A protein and the small-molecule ligand that binds it are described below.
Small molecule (SMILES): COc1ccc(S(=O)(=O)N(C[C@H]2CCC(=O)N2)C[C@@H](O)[C@H](Cc2ccccc2)NC(=O)O[C@@H]2C[C@@H]3CCO[C@@H]3C2)cc1

Sequence of chain 1.A:
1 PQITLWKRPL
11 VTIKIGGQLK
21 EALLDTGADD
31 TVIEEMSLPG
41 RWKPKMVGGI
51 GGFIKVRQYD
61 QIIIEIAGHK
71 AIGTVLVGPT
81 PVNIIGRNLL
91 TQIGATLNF

Sequence of chain 1.B:
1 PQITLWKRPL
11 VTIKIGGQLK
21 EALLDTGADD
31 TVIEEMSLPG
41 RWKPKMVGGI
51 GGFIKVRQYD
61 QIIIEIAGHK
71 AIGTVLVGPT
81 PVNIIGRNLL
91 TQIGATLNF

Binding-site contacts:
Ligand atom N15 contacts residue GLY27 of chain 1.A at 3.7 Å.
Ligand atom C7 contacts residue ALA28 of chain 1.A at 3.6 Å (hydrophobic).
Ligand atom C35 contacts residue GLY48 of chain 1.B at 3.6 Å.
Ligand atom C29 contacts residue ASP29 of chain 1.B at 3.6 Å.
Ligand atom C30 contacts residue GLY48 of chain 1.B at 3.3 Å.
Ligand atom O10 contacts residue ILE50 of chain 1.B at 3.2 Å.
Ligand atom O28 contacts residue ASP29 of chain 1.B at 2.9 Å (salt-bridge).
Ligand atom C33 contacts residue GLY27 of chain 1.B at 3.6 Å.
Ligand atom C32 contacts residue ASP25 of chain 1.A at 3.3 Å.
Ligand atom C27 contacts residue ASP30 of chain 1.B at 3.5 Å.
Ligand atom C36 contacts residue PRO81 of chain 1.A at 3.7 Å (hydrophobic).
Ligand atom O46 contacts residue PRO81 of chain 1.B at 3.7 Å.
Ligand atom O23 contacts residue ALA28 of chain 1.B at 3.6 Å.
Ligand atom C36 contacts residue GLY49 of chain 1.B at 3.5 Å.
Ligand atom C24 contacts residue GLY48 of chain 1.B at 3.2 Å.
Ligand atom C7 contacts residue ASP30 of chain 1.A at 3.5 Å.
Ligand atom O46 contacts residue VAL82 of chain 1.B at 3.3 Å.
Ligand atom C12 contacts residue GLY27 of chain 1.A at 3.4 Å.
Ligand atom C4 contacts residue GLY48 of chain 1.A at 3.3 Å.
Ligand atom C40 contacts residue ASP30 of chain 1.A at 3.4 Å.
Ligand atom C13 contacts residue GLY27 of chain 1.A at 3.5 Å.
Ligand atom C31 contacts residue GLY48 of chain 1.B at 3.4 Å.
Ligand atom O18 contacts residue GLY27 of chain 1.B at 3.4 Å.
Ligand atom O18 contacts residue ASP25 of chain 1.B at 2.7 Å (salt-bridge).
Ligand atom C13 contacts residue ASP25 of chain 1.B at 3.6 Å.
Ligand atom C17 contacts residue ASP25 of chain 1.A at 3.2 Å.
Ligand atom C32 contacts residue GLY27 of chain 1.B at 3.7 Å.
Ligand atom O39 contacts residue ASP30 of chain 1.A at 3.2 Å (salt-bridge).
Ligand atom C24 contacts residue VAL47 of chain 1.B at 3.5 Å (hydrophobic).
Ligand atom C34 contacts residue VAL82 of chain 1.A at 3.5 Å (hydrophobic).
Ligand atom O9 contacts residue ILE50 of chain 1.B at 3.6 Å.
Ligand atom O10 contacts residue GLY49 of chain 1.A at 3.3 Å.
Ligand atom O28 contacts residue ALA28 of chain 1.B at 3.7 Å.
Ligand atom C17 contacts residue ASP25 of chain 1.B at 3.5 Å.
Ligand atom C36 contacts residue ILE50 of chain 1.B at 3.6 Å (hydrophobic).
Ligand atom N20 contacts residue GLY27 of chain 1.B at 3.2 Å (h-bond).
Ligand atom O9 contacts residue ILE84 of chain 1.A at 3.5 Å.
Ligand atom O18 contacts residue ASP25 of chain 1.A at 2.4 Å (salt-bridge).
Ligand atom C6 contacts residue ALA28 of chain 1.A at 3.6 Å (hydrophobic).
Ligand atom C16 contacts residue ASP25 of chain 1.A at 3.2 Å.